Binding-site contacts:
Ligand atom O1A contacts residue ASP203 of chain 1.C at 3.7 Å.
Ligand atom N6 contacts residue THR258 of chain 1.C at 3.6 Å.
Ligand atom O1B contacts residue ASP203 of chain 1.C at 2.7 Å (salt-bridge).
Ligand atom O2B contacts residue ASP201 of chain 1.C at 2.9 Å (salt-bridge).
Ligand atom C1' contacts residue ASN293 of chain 1.C at 3.4 Å.
Ligand atom N7 contacts residue HIS287 of chain 1.C at 3.4 Å.
Ligand atom O1G contacts residue SER64 of chain 1.C at 3.0 Å (h-bond).
Ligand atom O2G contacts residue SER64 of chain 1.C at 3.6 Å (h-bond).
Ligand atom PG contacts residue SER64 of chain 1.C at 3.4 Å.
Ligand atom O1B contacts residue ARG39 of chain 1.C at 2.7 Å (salt-bridge).
Ligand atom O2G contacts residue LYS82 of chain 1.C at 2.6 Å (salt-bridge).
Ligand atom O1A contacts residue LYS56 of chain 1.C at 3.5 Å (salt-bridge).
Ligand atom N3 contacts residue ASN293 of chain 1.C at 3.6 Å.
Ligand atom O1B contacts residue YB1 of chain 1.K at 3.5 Å.
Ligand atom N1 contacts residue GLY257 of chain 1.C at 3.3 Å.
Ligand atom PB contacts residue YB1 of chain 1.K at 3.5 Å.
Ligand atom N6 contacts residue THR289 of chain 1.C at 3.4 Å (h-bond).
Ligand atom PA contacts residue YB1 of chain 1.K at 3.3 Å.
Ligand atom N9 contacts residue ASN293 of chain 1.C at 3.4 Å.
Ligand atom O1A contacts residue HIS287 of chain 1.C at 3.6 Å.
Ligand atom O3G contacts residue LYS56 of chain 1.C at 2.8 Å.
Ligand atom N1 contacts residue THR258 of chain 1.C at 3.2 Å (h-bond).
Ligand atom N6 contacts residue GLY288 of chain 1.C at 3.1 Å.
Ligand atom O4' contacts residue ASN293 of chain 1.C at 3.3 Å (h-bond).
Ligand atom PB contacts residue ASP203 of chain 1.C at 3.7 Å.
Ligand atom C5 contacts residue ASN293 of chain 1.C at 3.7 Å.
Ligand atom O3G contacts residue SER64 of chain 1.C at 3.5 Å (h-bond).
Ligand atom PA contacts residue LYS56 of chain 1.C at 3.6 Å.
Ligand atom O5' contacts residue ASP203 of chain 1.C at 3.5 Å (salt-bridge).
Ligand atom O2B contacts residue YB1 of chain 1.K at 3.1 Å.
Ligand atom C4 contacts residue ASN293 of chain 1.C at 3.6 Å.
Ligand atom O1A contacts residue YB1 of chain 1.K at 2.2 Å.
Ligand atom O2A contacts residue LYS56 of chain 1.C at 3.2 Å (salt-bridge).
Ligand atom O3A contacts residue YB1 of chain 1.K at 3.6 Å.
Ligand atom O2B contacts residue LYS56 of chain 1.C at 3.5 Å.
Ligand atom O2G contacts residue LYS63 of chain 1.C at 3.5 Å (salt-bridge).
Ligand atom O1G contacts residue LYS82 of chain 1.C at 3.8 Å.
Ligand atom O5' contacts residue YB1 of chain 1.K at 3.7 Å.
Ligand atom O2' contacts residue HIS61 of chain 1.C at 3.2 Å (h-bond).
Ligand atom PG contacts residue LYS82 of chain 1.C at 3.7 Å.

Sequence of chain 1.C:
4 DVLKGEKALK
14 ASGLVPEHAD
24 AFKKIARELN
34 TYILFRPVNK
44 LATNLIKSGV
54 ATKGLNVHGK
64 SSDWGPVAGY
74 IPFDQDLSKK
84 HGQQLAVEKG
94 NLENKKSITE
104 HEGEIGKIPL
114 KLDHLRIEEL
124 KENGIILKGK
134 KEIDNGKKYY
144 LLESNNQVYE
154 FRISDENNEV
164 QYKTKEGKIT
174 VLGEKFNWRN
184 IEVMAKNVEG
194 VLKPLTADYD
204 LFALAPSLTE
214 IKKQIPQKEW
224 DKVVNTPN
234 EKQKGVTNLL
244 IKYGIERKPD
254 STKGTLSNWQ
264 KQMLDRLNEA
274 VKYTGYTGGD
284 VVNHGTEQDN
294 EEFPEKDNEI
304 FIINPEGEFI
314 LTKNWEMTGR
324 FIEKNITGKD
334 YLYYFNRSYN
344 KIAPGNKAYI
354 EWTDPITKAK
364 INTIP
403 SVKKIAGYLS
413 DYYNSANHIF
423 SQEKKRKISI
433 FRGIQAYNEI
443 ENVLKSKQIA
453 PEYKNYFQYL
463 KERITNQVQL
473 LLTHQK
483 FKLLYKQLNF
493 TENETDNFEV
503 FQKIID

A protein and the small-molecule ligand that binds it are described below.
Small molecule (SMILES): Nc1ncnc2c1ncn2[C@@H]1O[C@H](CO[P](=O)(O)O[P](=O)(O)OP(=O)(O)O)C[C@H]1O